Sequence of chain 1.A:
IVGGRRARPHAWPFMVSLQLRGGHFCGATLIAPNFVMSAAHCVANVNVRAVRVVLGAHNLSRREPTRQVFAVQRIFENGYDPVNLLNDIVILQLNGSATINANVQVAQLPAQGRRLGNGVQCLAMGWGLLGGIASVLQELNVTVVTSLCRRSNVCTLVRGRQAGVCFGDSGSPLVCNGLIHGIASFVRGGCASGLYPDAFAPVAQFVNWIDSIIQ

This small molecule binds to this protein.
Small molecule (SMILES): CC(=O)N[C@H]1[C@H](O[C@H]2[C@H](O)[C@@H](NC(C)=O)CO[C@@H]2CO[C@@H]2O[C@@H](C)[C@@H](O)[C@@H](O)[C@@H]2O)O[C@H](CO)[C@@H](O)[C@@H]1O

Binding-site contacts:
Ligand atom O3 contacts residue ASN180 of chain 1.A at 2.8 Å (h-bond).
Ligand atom C1 contacts residue ASN144 of chain 1.A at 1.4 Å.
Ligand atom O4 contacts residue GLY181 of chain 1.A at 2.8 Å (h-bond).
Ligand atom O3 contacts residue CYS122 of chain 1.A at 3.8 Å.
Ligand atom C4 contacts residue ASN180 of chain 1.A at 3.8 Å.
Ligand atom N2 contacts residue ASN144 of chain 1.A at 2.9 Å (h-bond).
Ligand atom C3 contacts residue ASN144 of chain 1.A at 3.7 Å.
Ligand atom C4 contacts residue ASN144 of chain 1.A at 4.2 Å.
Ligand atom C2 contacts residue ASN144 of chain 1.A at 2.4 Å.
Ligand atom C6 contacts residue LEU123 of chain 1.A at 4.3 Å (hydrophobic).
Ligand atom C3 contacts residue VAL178 of chain 1.A at 3.9 Å (hydrophobic).
Ligand atom C3 contacts residue CYS122 of chain 1.A at 4.1 Å (hydrophobic).
Ligand atom C6 contacts residue TRP12 of chain 1.A at 3.5 Å (hydrophobic).
Ligand atom C5 contacts residue LEU123 of chain 1.A at 4.3 Å (hydrophobic).
Ligand atom O3 contacts residue CYS179 of chain 1.A at 3.4 Å.
Ligand atom O2 contacts residue GLN121 of chain 1.A at 3.7 Å.
Ligand atom C5 contacts residue ASN144 of chain 1.A at 3.6 Å.
Ligand atom C3 contacts residue LEU123 of chain 1.A at 4.3 Å (hydrophobic).
Ligand atom O3 contacts residue GLN121 of chain 1.A at 2.5 Å (h-bond).
Ligand atom C7 contacts residue GLN121 of chain 1.A at 4.3 Å.
Ligand atom C6 contacts residue VAL178 of chain 1.A at 3.7 Å (hydrophobic).
Ligand atom O5 contacts residue ARG5 of chain 1.A at 4.3 Å.
Ligand atom O4 contacts residue VAL178 of chain 1.A at 4.0 Å.
Ligand atom C3 contacts residue GLN121 of chain 1.A at 3.5 Å.
Ligand atom C3 contacts residue CYS179 of chain 1.A at 4.3 Å (hydrophobic).
Ligand atom O7 contacts residue GLN121 of chain 1.A at 3.1 Å (h-bond).
Ligand atom C4 contacts residue GLY181 of chain 1.A at 4.0 Å.
Ligand atom C7 contacts residue ASN144 of chain 1.A at 3.1 Å.
Ligand atom O5 contacts residue LEU123 of chain 1.A at 4.0 Å.
Ligand atom O7 contacts residue ASN144 of chain 1.A at 3.0 Å (h-bond).
Ligand atom O4 contacts residue ASN180 of chain 1.A at 3.1 Å (h-bond).
Ligand atom O4 contacts residue CYS179 of chain 1.A at 3.9 Å.
Ligand atom C4 contacts residue CYS179 of chain 1.A at 4.2 Å (hydrophobic).
Ligand atom O3 contacts residue VAL178 of chain 1.A at 3.9 Å.
Ligand atom C4 contacts residue VAL178 of chain 1.A at 3.6 Å (hydrophobic).
Ligand atom C2 contacts residue GLN121 of chain 1.A at 4.2 Å.
Ligand atom C1 contacts residue ARG5 of chain 1.A at 4.3 Å.
Ligand atom C3 contacts residue ASN180 of chain 1.A at 3.8 Å.
Ligand atom O5 contacts residue ASN144 of chain 1.A at 2.3 Å (h-bond).
Ligand atom C6 contacts residue LEU123 of chain 1.A at 4.4 Å (hydrophobic).